Binding-site contacts:
Ligand atom O1P contacts residue LYS387 of chain 1.E at 3.1 Å.
Ligand atom N3 contacts residue G4 of chain 1.A at 2.8 Å (h-bond).
Ligand atom O2P contacts residue LYS387 of chain 1.E at 2.8 Å (salt-bridge).
Ligand atom N4 contacts residue G3 of chain 1.A at 2.7 Å (h-bond).
Ligand atom N1 contacts residue C7 of chain 1.A at 3.0 Å (h-bond).
Ligand atom N1 contacts residue C6 of chain 1.A at 2.8 Å (h-bond).
Ligand atom N2 contacts residue C7 of chain 1.A at 3.0 Å (h-bond).
Ligand atom N2 contacts residue C6 of chain 1.A at 2.8 Å (h-bond).
Ligand atom O4' contacts residue GLU422 of chain 1.E at 3.4 Å (salt-bridge).
Ligand atom O4 contacts residue A2 of chain 1.A at 3.3 Å (h-bond).
Ligand atom N3 contacts residue G5 of chain 1.A at 3.1 Å (h-bond).
Ligand atom OP1 contacts residue ARG416 of chain 1.E at 3.2 Å.
Ligand atom N1 contacts residue C8 of chain 1.A at 2.9 Å (h-bond).
Ligand atom O6 contacts residue C8 of chain 1.A at 2.6 Å (h-bond).
Ligand atom C2 contacts residue C7 of chain 1.A at 3.2 Å.
Ligand atom N3 contacts residue G3 of chain 1.A at 2.8 Å (h-bond).
Ligand atom C2 contacts residue G3 of chain 1.A at 3.3 Å.
Ligand atom N2 contacts residue C8 of chain 1.A at 3.3 Å (h-bond).
Ligand atom O3' contacts residue ASP338 of chain 1.E at 2.4 Å (salt-bridge).
Ligand atom O3' contacts residue LYS423 of chain 1.E at 3.3 Å (salt-bridge).
Ligand atom C2 contacts residue G3 of chain 1.A at 3.3 Å.
Ligand atom OP1 contacts residue LYS423 of chain 1.E at 2.6 Å (salt-bridge).
Ligand atom O2 contacts residue G5 of chain 1.A at 2.7 Å (h-bond).
Ligand atom C6 contacts residue C8 of chain 1.A at 3.2 Å.
Ligand atom N2 contacts residue SER426 of chain 1.E at 2.7 Å (h-bond).
Ligand atom O2 contacts residue G3 of chain 1.A at 2.8 Å (h-bond).
Ligand atom N3 contacts residue A2 of chain 1.A at 3.0 Å (h-bond).
Ligand atom O6 contacts residue C6 of chain 1.A at 2.6 Å (h-bond).
Ligand atom O2' contacts residue TYR336 of chain 1.E at 2.7 Å (h-bond).
Ligand atom N3 contacts residue C7 of chain 1.A at 3.3 Å (h-bond).
Ligand atom C5' contacts residue ASP339 of chain 1.E at 3.3 Å.
Ligand atom N4 contacts residue G5 of chain 1.A at 3.4 Å (h-bond).
Ligand atom O6 contacts residue C7 of chain 1.A at 3.0 Å (h-bond).
Ligand atom O3' contacts residue LYS387 of chain 1.E at 3.3 Å.
Ligand atom OP1 contacts residue LYS387 of chain 1.E at 3.0 Å.
Ligand atom O2' contacts residue LEU386 of chain 1.E at 3.1 Å.
Ligand atom O2 contacts residue G4 of chain 1.A at 2.8 Å (h-bond).
Ligand atom N4 contacts residue G4 of chain 1.A at 2.6 Å (h-bond).
Ligand atom N3 contacts residue G3 of chain 1.A at 3.3 Å (h-bond).
Ligand atom O2 contacts residue G3 of chain 1.A at 3.3 Å (h-bond).

Sequence of chain 1.E:
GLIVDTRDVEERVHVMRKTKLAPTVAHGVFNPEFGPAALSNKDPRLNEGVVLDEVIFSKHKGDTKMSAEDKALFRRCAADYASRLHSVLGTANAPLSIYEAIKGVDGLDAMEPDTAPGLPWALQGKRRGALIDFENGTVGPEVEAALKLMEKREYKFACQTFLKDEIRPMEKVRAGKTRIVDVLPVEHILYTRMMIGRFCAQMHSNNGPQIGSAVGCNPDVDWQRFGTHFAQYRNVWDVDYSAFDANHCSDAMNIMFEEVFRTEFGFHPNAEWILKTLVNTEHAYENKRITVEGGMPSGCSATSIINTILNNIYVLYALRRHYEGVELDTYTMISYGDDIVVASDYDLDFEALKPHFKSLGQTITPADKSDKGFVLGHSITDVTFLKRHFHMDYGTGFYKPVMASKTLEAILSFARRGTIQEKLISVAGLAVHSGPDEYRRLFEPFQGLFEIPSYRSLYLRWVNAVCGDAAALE

A small-molecule ligand and the protein it binds are described below.
Small molecule (SMILES): Nc1ccn([C@@H]2O[C@H](CO[P](=O)(O)O[C@H]3[C@@H](O)[C@H](n4ccc(N)nc4=O)O[C@@H]3CO[P](=O)(O)O[C@H]3[C@@H](O)[C@H](n4ccc(N)nc4=O)O[C@@H]3CO[P](=O)(O)O[C@H]3[C@@H](O)[C@H](n4cnc5c(=O)nc(N)[nH]c54)O[C@@H]3CO[P](=O)(O)O[C@H]3[C@@H](O)[C@H](n4cnc5c(=O)nc(N)[nH]c54)O[C@@H]3CO[P](=O)(O)O[C@H]3[C@@H](O)[C@H](n4cnc5c(=O)nc(N)[nH]c54)O[C@@H]3CO)[C@@H](O[P](=O)(O)OC[C@H]3O[C@@H](n4cc(F)c(=O)[nH]c4=O)[C@H](O)[C@@H]3O)[C@H]2O)c(=O)n1